The protein below binds the small molecule below.
Small molecule (SMILES): CC[C@H](C)[C@H](NC(=O)[C@@H](N)CCC(=O)O)C(=O)N1CCC[C@H]1C(=O)N[C@H](C(=O)N1CCC[C@H]1C(=O)N[C@H](C(=O)N[C@@H](CCC(N)=O)C(=O)N1CCC[C@H]1C(=O)N[C@H](C=O)CO)C(C)C)C(C)C

Sequence of chain 1.D:
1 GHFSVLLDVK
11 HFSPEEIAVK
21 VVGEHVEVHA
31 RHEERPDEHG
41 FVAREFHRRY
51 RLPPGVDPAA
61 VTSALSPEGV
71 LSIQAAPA

Binding-site contacts:
Ligand atom CG2 contacts residue LEU65 of chain 1.D at 3.6 Å (hydrophobic).
Ligand atom C contacts residue LEU65 of chain 1.D at 3.8 Å (hydrophobic).
Ligand atom CG contacts residue SER63 of chain 1.D at 3.3 Å.
Ligand atom CA contacts residue SER63 of chain 1.D at 3.9 Å.
Ligand atom CB contacts residue SER63 of chain 1.D at 3.9 Å.
Ligand atom CB contacts residue SER63 of chain 1.D at 3.3 Å.
Ligand atom CB contacts residue LEU65 of chain 1.D at 3.8 Å (hydrophobic).
Ligand atom CA contacts residue VAL21 of chain 1.D at 3.0 Å (hydrophobic).
Ligand atom CA contacts residue VAL19 of chain 1.D at 3.6 Å (hydrophobic).
Ligand atom CG1 contacts residue SER63 of chain 1.D at 3.9 Å.
Ligand atom CA contacts residue VAL19 of chain 1.D at 3.8 Å (hydrophobic).
Ligand atom C contacts residue LEU65 of chain 1.D at 3.6 Å (hydrophobic).
Ligand atom CG2 contacts residue LEU71 of chain 1.D at 3.7 Å (hydrophobic).
Ligand atom N contacts residue VAL19 of chain 1.D at 2.9 Å (h-bond).
Ligand atom CG2 contacts residue VAL21 of chain 1.D at 3.7 Å (hydrophobic).
Ligand atom OG contacts residue ALA64 of chain 1.D at 3.9 Å.
Ligand atom CB contacts residue ALA64 of chain 1.D at 3.7 Å (hydrophobic).
Ligand atom CA contacts residue LEU65 of chain 1.D at 3.5 Å (hydrophobic).
Ligand atom N contacts residue LEU65 of chain 1.D at 2.8 Å (h-bond).
Ligand atom C contacts residue VAL19 of chain 1.D at 3.8 Å (hydrophobic).
Ligand atom CB contacts residue VAL22 of chain 1.D at 3.8 Å (hydrophobic).
Ligand atom O contacts residue SER63 of chain 1.D at 3.6 Å.
Ligand atom CG1 contacts residue VAL61 of chain 1.D at 3.8 Å (hydrophobic).
Ligand atom OE2 contacts residue LYS20 of chain 1.D at 3.5 Å.
Ligand atom N contacts residue SER63 of chain 1.D at 3.0 Å (h-bond).
Ligand atom N contacts residue VAL21 of chain 1.D at 3.0 Å (h-bond).
Ligand atom O contacts residue LYS20 of chain 1.D at 3.4 Å.
Ligand atom C contacts residue VAL21 of chain 1.D at 3.4 Å (hydrophobic).
Ligand atom O contacts residue VAL19 of chain 1.D at 3.5 Å (h-bond).
Ligand atom O contacts residue ALA64 of chain 1.D at 3.2 Å.
Ligand atom CD contacts residue SER63 of chain 1.D at 3.6 Å.
Ligand atom CB contacts residue VAL19 of chain 1.D at 3.7 Å (hydrophobic).
Ligand atom CA contacts residue SER63 of chain 1.D at 3.8 Å.
Ligand atom O contacts residue VAL21 of chain 1.D at 2.9 Å (h-bond).
Ligand atom O contacts residue LEU65 of chain 1.D at 3.9 Å.
Ligand atom O contacts residue LEU65 of chain 1.D at 3.0 Å (h-bond).
Ligand atom CB contacts residue VAL21 of chain 1.D at 3.1 Å (hydrophobic).
Ligand atom C contacts residue SER63 of chain 1.D at 3.9 Å.
Ligand atom O contacts residue PRO67 of chain 1.D at 3.5 Å.
Ligand atom OE1 contacts residue LYS20 of chain 1.D at 3.7 Å.